The small molecule below binds the protein below.
Small molecule (SMILES): CC(=O)N[C@@H]1[C@@H](O)[C@H](O)[C@@H](CO)O[C@H]1O

Binding-site contacts:
Ligand atom C2 contacts residue ASN91 of chain 1.A at 2.5 Å.
Ligand atom C8 contacts residue LEU109 of chain 1.A at 4.1 Å (hydrophobic).
Ligand atom O6 contacts residue LEU9 of chain 1.A at 3.5 Å.
Ligand atom C8 contacts residue THR89 of chain 1.A at 4.4 Å.
Ligand atom O7 contacts residue GLY90 of chain 1.A at 3.1 Å.
Ligand atom N2 contacts residue GLN55 of chain 1.A at 3.6 Å.
Ligand atom C8 contacts residue ASN91 of chain 1.A at 4.3 Å.
Ligand atom C8 contacts residue PRO108 of chain 1.A at 4.0 Å (hydrophobic).
Ligand atom C8 contacts residue GLN55 of chain 1.A at 3.3 Å.
Ligand atom C8 contacts residue GLY90 of chain 1.A at 3.8 Å.
Ligand atom O5 contacts residue ASN91 of chain 1.A at 2.2 Å (h-bond).
Ligand atom O7 contacts residue ASN91 of chain 1.A at 2.8 Å (h-bond).
Ligand atom O7 contacts residue THR53 of chain 1.A at 4.4 Å.
Ligand atom C5 contacts residue LEU9 of chain 1.A at 4.2 Å (hydrophobic).
Ligand atom C7 contacts residue GLY90 of chain 1.A at 3.8 Å.
Ligand atom C7 contacts residue ASN91 of chain 1.A at 3.2 Å.
Ligand atom C1 contacts residue ASN91 of chain 1.A at 1.4 Å.
Ligand atom C6 contacts residue LEU9 of chain 1.A at 4.4 Å (hydrophobic).
Ligand atom C1 contacts residue LEU9 of chain 1.A at 4.1 Å (hydrophobic).
Ligand atom O7 contacts residue GLN55 of chain 1.A at 3.4 Å.
Ligand atom C5 contacts residue ASN91 of chain 1.A at 3.6 Å.
Ligand atom C3 contacts residue GLN55 of chain 1.A at 4.1 Å.
Ligand atom O5 contacts residue LEU9 of chain 1.A at 3.9 Å.
Ligand atom C4 contacts residue ASN91 of chain 1.A at 4.2 Å.
Ligand atom C3 contacts residue ASN91 of chain 1.A at 3.8 Å.
Ligand atom C2 contacts residue GLN55 of chain 1.A at 4.1 Å.
Ligand atom O3 contacts residue GLN55 of chain 1.A at 3.0 Å (h-bond).
Ligand atom C7 contacts residue GLN55 of chain 1.A at 3.5 Å.
Ligand atom N2 contacts residue ASN91 of chain 1.A at 3.1 Å (h-bond).

Sequence of chain 1.A:
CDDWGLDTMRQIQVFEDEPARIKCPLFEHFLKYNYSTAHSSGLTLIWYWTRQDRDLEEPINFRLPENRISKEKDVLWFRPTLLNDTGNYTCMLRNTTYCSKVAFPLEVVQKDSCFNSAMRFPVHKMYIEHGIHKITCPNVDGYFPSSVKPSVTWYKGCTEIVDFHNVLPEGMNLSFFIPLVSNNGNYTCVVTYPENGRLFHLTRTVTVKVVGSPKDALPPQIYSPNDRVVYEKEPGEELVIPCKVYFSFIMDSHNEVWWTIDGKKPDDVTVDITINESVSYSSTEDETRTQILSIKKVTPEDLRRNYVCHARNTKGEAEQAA